Binding-site contacts:
Ligand atom C11 contacts residue PHE305 of chain 1.A at 4.0 Å (hydrophobic).
Ligand atom O26 contacts residue TRP99 of chain 1.C at 2.8 Å (h-bond).
Ligand atom C2 contacts residue THR301 of chain 1.A at 4.0 Å.
Ligand atom C20 contacts residue PGV1 of chain 1.EB at 4.3 Å.
Ligand atom C18 contacts residue TRP288 of chain 1.A at 4.2 Å (hydrophobic).
Ligand atom C24 contacts residue HIS233 of chain 1.A at 3.6 Å.
Ligand atom C23 contacts residue TRP99 of chain 1.C at 3.7 Å (hydrophobic).
Ligand atom C7 contacts residue PGV1 of chain 1.EB at 4.4 Å.
Ligand atom C15 contacts residue PGV1 of chain 1.EB at 3.9 Å.
Ligand atom C1 contacts residue TYR304 of chain 1.A at 3.4 Å (hydrophobic).
Ligand atom C20 contacts residue TRP288 of chain 1.A at 4.2 Å (hydrophobic).
Ligand atom C22 contacts residue PGV1 of chain 1.EB at 4.3 Å.
Ligand atom C2 contacts residue ASP300 of chain 1.A at 3.7 Å.
Ligand atom C12 contacts residue PHE305 of chain 1.A at 4.0 Å (hydrophobic).
Ligand atom C21 contacts residue HIS233 of chain 1.A at 3.5 Å.
Ligand atom O26 contacts residue HIS103 of chain 1.C at 2.5 Å (h-bond).
Ligand atom C2 contacts residue TYR304 of chain 1.A at 4.1 Å (hydrophobic).
Ligand atom C24 contacts residue HIS103 of chain 1.C at 3.1 Å.
Ligand atom O12 contacts residue THR301 of chain 1.A at 2.7 Å (h-bond).
Ligand atom C12 contacts residue THR301 of chain 1.A at 3.7 Å.
Ligand atom O26 contacts residue LEU230 of chain 1.A at 4.5 Å.
Ligand atom C9 contacts residue THR301 of chain 1.A at 4.4 Å.
Ligand atom O25 contacts residue HIS233 of chain 1.A at 3.6 Å (h-bond).
Ligand atom C16 contacts residue PGV1 of chain 1.EB at 4.0 Å.
Ligand atom C21 contacts residue TRP288 of chain 1.A at 3.8 Å (hydrophobic).
Ligand atom O26 contacts residue PGV1 of chain 1.EB at 3.6 Å.
Ligand atom O25 contacts residue PGV1 of chain 1.EB at 3.7 Å.
Ligand atom O3 contacts residue ASP300 of chain 1.A at 3.5 Å.
Ligand atom C23 contacts residue HIS233 of chain 1.A at 3.7 Å.
Ligand atom O26 contacts residue HIS233 of chain 1.A at 4.0 Å.
Ligand atom C19 contacts residue TYR304 of chain 1.A at 4.1 Å (hydrophobic).
Ligand atom C1 contacts residue ASP300 of chain 1.A at 4.4 Å.
Ligand atom O25 contacts residue HIS103 of chain 1.C at 2.9 Å (h-bond).
Ligand atom C11 contacts residue THR301 of chain 1.A at 3.8 Å.
Ligand atom C24 contacts residue TRP99 of chain 1.C at 3.6 Å (hydrophobic).
Ligand atom C18 contacts residue EDO1 of chain 1.MA at 4.0 Å.
Ligand atom C24 contacts residue PGV1 of chain 1.EB at 3.8 Å.
Ligand atom C11 contacts residue TYR304 of chain 1.A at 4.4 Å (hydrophobic).
Ligand atom C19 contacts residue EDO1 of chain 1.MA at 4.2 Å.

Sequence of chain 1.C:
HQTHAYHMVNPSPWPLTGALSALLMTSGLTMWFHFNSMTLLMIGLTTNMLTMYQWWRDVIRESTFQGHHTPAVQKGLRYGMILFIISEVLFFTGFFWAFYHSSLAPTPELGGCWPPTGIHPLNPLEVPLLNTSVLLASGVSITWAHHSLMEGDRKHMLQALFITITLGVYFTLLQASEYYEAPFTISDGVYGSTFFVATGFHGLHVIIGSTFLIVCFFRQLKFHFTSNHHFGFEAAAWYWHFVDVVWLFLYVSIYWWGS

Sequence of chain 1.A:
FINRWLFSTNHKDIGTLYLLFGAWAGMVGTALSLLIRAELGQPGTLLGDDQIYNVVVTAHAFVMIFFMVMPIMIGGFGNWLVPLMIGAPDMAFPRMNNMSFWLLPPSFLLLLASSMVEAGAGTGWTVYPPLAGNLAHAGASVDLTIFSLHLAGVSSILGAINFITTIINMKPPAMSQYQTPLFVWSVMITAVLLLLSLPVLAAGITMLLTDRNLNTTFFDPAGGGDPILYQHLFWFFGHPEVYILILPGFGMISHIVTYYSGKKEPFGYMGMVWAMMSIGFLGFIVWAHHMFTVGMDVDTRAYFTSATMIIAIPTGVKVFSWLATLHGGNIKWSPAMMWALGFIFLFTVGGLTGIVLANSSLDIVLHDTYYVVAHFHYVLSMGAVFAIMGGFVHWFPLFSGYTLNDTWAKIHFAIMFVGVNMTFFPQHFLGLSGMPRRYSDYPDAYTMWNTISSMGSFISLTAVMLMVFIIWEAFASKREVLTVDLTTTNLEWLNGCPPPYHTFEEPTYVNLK

This small molecule binds to this protein.
Small molecule (SMILES): C[C@H](CCC(=O)O)[C@H]1CC[C@H]2[C@@H]3[C@H](O)C[C@@H]4C[C@H](O)CC[C@]4(C)[C@H]3C[C@H](O)[C@]12C